The protein below binds the small molecule below.
Small molecule (SMILES): OC[C@H]1O[C@H](O[C@H]2[C@H](O)[C@@H](O)[C@@H](O)O[C@@H]2CO)[C@H](O)[C@@H](O)[C@@H]1O

Sequence of chain 1.A:
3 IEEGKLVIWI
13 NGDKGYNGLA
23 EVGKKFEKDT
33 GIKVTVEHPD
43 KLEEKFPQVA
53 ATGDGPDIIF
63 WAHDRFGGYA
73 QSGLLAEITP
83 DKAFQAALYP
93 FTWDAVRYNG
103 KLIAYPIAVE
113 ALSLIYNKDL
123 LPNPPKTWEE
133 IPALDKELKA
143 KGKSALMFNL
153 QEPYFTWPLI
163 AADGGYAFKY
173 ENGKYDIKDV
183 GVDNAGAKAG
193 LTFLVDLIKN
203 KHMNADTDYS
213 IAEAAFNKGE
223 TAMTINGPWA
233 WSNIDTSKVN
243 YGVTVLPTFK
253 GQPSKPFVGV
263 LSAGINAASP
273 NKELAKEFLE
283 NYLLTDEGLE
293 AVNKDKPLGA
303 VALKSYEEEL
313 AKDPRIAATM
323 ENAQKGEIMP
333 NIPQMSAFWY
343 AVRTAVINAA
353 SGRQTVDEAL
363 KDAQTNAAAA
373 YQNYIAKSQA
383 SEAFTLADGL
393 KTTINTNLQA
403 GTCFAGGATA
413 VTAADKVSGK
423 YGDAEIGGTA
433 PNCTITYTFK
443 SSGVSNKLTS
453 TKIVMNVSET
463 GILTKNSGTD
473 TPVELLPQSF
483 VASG

Binding-site contacts:
Ligand atom O4 contacts residue ARG67 of chain 1.A at 2.8 Å (salt-bridge).
Ligand atom C1 contacts residue TRP231 of chain 1.A at 3.7 Å (hydrophobic).
Ligand atom C6 contacts residue TYR156 of chain 1.A at 3.7 Å (hydrophobic).
Ligand atom C1 contacts residue TYR156 of chain 1.A at 3.5 Å (hydrophobic).
Ligand atom C2 contacts residue TRP231 of chain 1.A at 3.8 Å (hydrophobic).
Ligand atom C4 contacts residue TYR156 of chain 1.A at 3.9 Å (hydrophobic).
Ligand atom O1 contacts residue ASP15 of chain 1.A at 2.9 Å (salt-bridge).
Ligand atom O1 contacts residue LYS16 of chain 1.A at 3.1 Å (salt-bridge).
Ligand atom O3 contacts residue ALA64 of chain 1.A at 3.4 Å.
Ligand atom C1 contacts residue LYS16 of chain 1.A at 3.7 Å.
Ligand atom O5 contacts residue ASP15 of chain 1.A at 3.9 Å.
Ligand atom C4 contacts residue TRP341 of chain 1.A at 3.5 Å (hydrophobic).
Ligand atom O6 contacts residue TYR156 of chain 1.A at 3.1 Å (h-bond).
Ligand atom C2 contacts residue LYS16 of chain 1.A at 3.9 Å.
Ligand atom O6 contacts residue PHE157 of chain 1.A at 3.7 Å.
Ligand atom O2 contacts residue ALA64 of chain 1.A at 3.3 Å.
Ligand atom O5 contacts residue TYR156 of chain 1.A at 3.2 Å.
Ligand atom O6 contacts residue GLU154 of chain 1.A at 2.6 Å (salt-bridge).
Ligand atom C6 contacts residue GLU154 of chain 1.A at 3.4 Å.
Ligand atom C6 contacts residue TRP341 of chain 1.A at 3.6 Å (hydrophobic).
Ligand atom O1 contacts residue ASN13 of chain 1.A at 3.6 Å.
Ligand atom C1 contacts residue ASP15 of chain 1.A at 3.5 Å.
Ligand atom C3 contacts residue ASP66 of chain 1.A at 3.5 Å.
Ligand atom O2 contacts residue MET331 of chain 1.A at 3.9 Å.
Ligand atom O3 contacts residue ASP66 of chain 1.A at 2.6 Å (salt-bridge).
Ligand atom O4 contacts residue TRP341 of chain 1.A at 3.9 Å.
Ligand atom O2 contacts residue LYS16 of chain 1.A at 2.8 Å (salt-bridge).
Ligand atom O2 contacts residue TRP63 of chain 1.A at 3.3 Å (h-bond).
Ligand atom O3 contacts residue GLU112 of chain 1.A at 3.8 Å.
Ligand atom C2 contacts residue ASP66 of chain 1.A at 3.3 Å.
Ligand atom O3 contacts residue TRP341 of chain 1.A at 3.8 Å.
Ligand atom O6 contacts residue PRO155 of chain 1.A at 3.2 Å.
Ligand atom C6 contacts residue PRO155 of chain 1.A at 3.6 Å (hydrophobic).
Ligand atom C2 contacts residue GLU112 of chain 1.A at 3.6 Å.
Ligand atom O3 contacts residue TRP63 of chain 1.A at 3.3 Å (h-bond).
Ligand atom O2 contacts residue ASP66 of chain 1.A at 2.7 Å (salt-bridge).
Ligand atom O2 contacts residue GLU112 of chain 1.A at 2.8 Å (salt-bridge).
Ligand atom O3 contacts residue ARG67 of chain 1.A at 2.9 Å (salt-bridge).
Ligand atom C3 contacts residue TRP63 of chain 1.A at 3.6 Å (hydrophobic).
Ligand atom C6 contacts residue PHE157 of chain 1.A at 3.9 Å (hydrophobic).